Sequence of chain 1.H:
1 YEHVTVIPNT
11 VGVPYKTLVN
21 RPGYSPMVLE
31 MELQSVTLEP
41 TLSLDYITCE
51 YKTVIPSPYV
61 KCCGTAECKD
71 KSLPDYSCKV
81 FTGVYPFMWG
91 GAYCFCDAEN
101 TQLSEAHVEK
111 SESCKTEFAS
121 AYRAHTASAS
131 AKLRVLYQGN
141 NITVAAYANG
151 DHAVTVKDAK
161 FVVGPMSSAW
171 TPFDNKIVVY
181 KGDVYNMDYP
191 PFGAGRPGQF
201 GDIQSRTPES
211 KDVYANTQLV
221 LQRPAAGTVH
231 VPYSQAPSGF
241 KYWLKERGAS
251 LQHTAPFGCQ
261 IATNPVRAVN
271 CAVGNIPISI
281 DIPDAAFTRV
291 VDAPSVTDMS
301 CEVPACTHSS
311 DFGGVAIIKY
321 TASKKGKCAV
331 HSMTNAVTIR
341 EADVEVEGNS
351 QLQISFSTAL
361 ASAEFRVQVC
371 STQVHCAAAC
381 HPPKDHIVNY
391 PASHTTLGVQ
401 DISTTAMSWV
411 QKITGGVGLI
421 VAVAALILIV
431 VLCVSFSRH

Sequence of chain 1.I:
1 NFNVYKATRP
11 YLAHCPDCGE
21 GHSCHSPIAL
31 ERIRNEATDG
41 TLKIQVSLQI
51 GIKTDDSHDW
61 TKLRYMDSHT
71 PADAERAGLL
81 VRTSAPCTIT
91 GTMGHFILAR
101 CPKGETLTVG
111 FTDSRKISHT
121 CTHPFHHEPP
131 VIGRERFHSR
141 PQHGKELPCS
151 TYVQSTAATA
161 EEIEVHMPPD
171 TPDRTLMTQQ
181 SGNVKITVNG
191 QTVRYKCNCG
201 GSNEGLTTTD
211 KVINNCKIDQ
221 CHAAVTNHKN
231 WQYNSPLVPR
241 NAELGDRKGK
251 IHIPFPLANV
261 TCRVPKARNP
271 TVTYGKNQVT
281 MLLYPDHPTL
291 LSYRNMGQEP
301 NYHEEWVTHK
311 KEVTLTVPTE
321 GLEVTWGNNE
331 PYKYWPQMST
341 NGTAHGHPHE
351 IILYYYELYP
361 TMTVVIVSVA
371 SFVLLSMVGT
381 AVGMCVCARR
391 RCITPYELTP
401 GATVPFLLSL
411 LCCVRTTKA

Binding-site contacts:
Ligand atom O6 contacts residue ASN259 of chain 1.I at 4.5 Å.
Ligand atom C8 contacts residue ASN259 of chain 1.I at 4.4 Å.
Ligand atom C6 contacts residue LYS115 of chain 1.H at 4.3 Å.
Ligand atom O6 contacts residue THR116 of chain 1.H at 3.5 Å.
Ligand atom C2 contacts residue ASN259 of chain 1.I at 2.4 Å.
Ligand atom C8 contacts residue GLU198 of chain 1.B at 4.1 Å.
Ligand atom O5 contacts residue THR116 of chain 1.H at 4.3 Å.
Ligand atom C4 contacts residue ASN259 of chain 1.I at 4.1 Å.
Ligand atom O6 contacts residue LYS115 of chain 1.H at 3.7 Å.
Ligand atom C5 contacts residue ASN259 of chain 1.I at 3.6 Å.
Ligand atom C4 contacts residue LYS115 of chain 1.H at 4.5 Å.
Ligand atom O7 contacts residue ASN259 of chain 1.I at 2.8 Å (h-bond).
Ligand atom O5 contacts residue ASN259 of chain 1.I at 2.3 Å (h-bond).
Ligand atom C3 contacts residue ASN259 of chain 1.I at 3.8 Å.
Ligand atom C1 contacts residue ASN259 of chain 1.I at 1.4 Å.
Ligand atom O7 contacts residue LYS181 of chain 1.H at 4.1 Å.
Ligand atom C7 contacts residue ASN259 of chain 1.I at 3.1 Å.
Ligand atom N2 contacts residue ASN259 of chain 1.I at 3.0 Å (h-bond).

Sequence of chain 1.B:
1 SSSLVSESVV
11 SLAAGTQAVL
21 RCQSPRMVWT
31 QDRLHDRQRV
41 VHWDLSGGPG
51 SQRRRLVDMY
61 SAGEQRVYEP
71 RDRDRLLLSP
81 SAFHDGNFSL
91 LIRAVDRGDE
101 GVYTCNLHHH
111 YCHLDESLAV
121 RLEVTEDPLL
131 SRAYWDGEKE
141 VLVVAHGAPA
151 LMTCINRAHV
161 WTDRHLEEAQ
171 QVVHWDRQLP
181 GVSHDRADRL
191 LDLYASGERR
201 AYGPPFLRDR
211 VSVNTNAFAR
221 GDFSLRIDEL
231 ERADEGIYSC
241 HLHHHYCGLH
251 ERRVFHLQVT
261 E

A small-molecule ligand and the protein it binds are described below.
Small molecule (SMILES): CC(=O)N[C@@H]1[C@@H](O)[C@H](O)[C@@H](CO)O[C@H]1O